Binding-site contacts:
Ligand atom O2 contacts residue NAG2 of chain 1.M at 2.6 Å (h-bond).
Ligand atom C4 contacts residue NAG2 of chain 1.M at 4.4 Å.
Ligand atom O5 contacts residue NAG2 of chain 1.M at 2.4 Å (h-bond).
Ligand atom C1 contacts residue NAG2 of chain 1.M at 1.6 Å.
Ligand atom O3 contacts residue NAG2 of chain 1.M at 4.0 Å.
Ligand atom C2 contacts residue NAG2 of chain 1.M at 2.4 Å.
Ligand atom C5 contacts residue NAG2 of chain 1.M at 3.8 Å.
Ligand atom C3 contacts residue NAG2 of chain 1.M at 3.4 Å.

A small-molecule ligand and the protein it binds are described below.
Small molecule (SMILES): OC[C@H]1O[C@@H](O)[C@@H](O)[C@@H](O)[C@@H]1O